Sequence of chain 2.D:
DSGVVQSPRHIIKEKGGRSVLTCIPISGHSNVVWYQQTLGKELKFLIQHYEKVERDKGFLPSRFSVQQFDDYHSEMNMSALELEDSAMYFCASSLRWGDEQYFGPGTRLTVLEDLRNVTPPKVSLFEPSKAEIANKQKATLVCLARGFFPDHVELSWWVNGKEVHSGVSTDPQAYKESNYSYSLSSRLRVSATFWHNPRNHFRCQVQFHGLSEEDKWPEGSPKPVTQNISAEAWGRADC

This protein binds this small molecule.
Small molecule (SMILES): CC(=O)N[C@@H]1[C@@H](O)[C@H](O)[C@@H](CO)O[C@H]1O

Binding-site contacts:
Ligand atom N2 contacts residue GLN205 of chain 2.D at 3.9 Å.
Ligand atom C1 contacts residue ASN228 of chain 2.D at 1.4 Å.
Ligand atom C2 contacts residue GLN205 of chain 2.D at 3.3 Å.
Ligand atom O5 contacts residue GLN207 of chain 2.D at 4.2 Å.
Ligand atom C3 contacts residue ASN228 of chain 2.D at 3.8 Å.
Ligand atom C1 contacts residue GLN205 of chain 2.D at 3.4 Å.
Ligand atom O7 contacts residue GLN205 of chain 2.D at 3.2 Å (h-bond).
Ligand atom C5 contacts residue ASN228 of chain 2.D at 3.6 Å.
Ligand atom O7 contacts residue ARG203 of chain 2.D at 3.4 Å (salt-bridge).
Ligand atom O5 contacts residue ASN228 of chain 2.D at 2.4 Å (h-bond).
Ligand atom O7 contacts residue ASN228 of chain 2.D at 3.9 Å.
Ligand atom C2 contacts residue ASN228 of chain 2.D at 2.4 Å.
Ligand atom N2 contacts residue ASN228 of chain 2.D at 2.9 Å (h-bond).
Ligand atom C8 contacts residue ASN228 of chain 2.D at 3.8 Å.
Ligand atom C7 contacts residue ASN228 of chain 2.D at 3.5 Å.
Ligand atom O5 contacts residue GLN205 of chain 2.D at 3.7 Å.
Ligand atom C4 contacts residue ASN228 of chain 2.D at 4.2 Å.
Ligand atom C7 contacts residue GLN205 of chain 2.D at 3.8 Å.
Ligand atom C7 contacts residue ARG203 of chain 2.D at 4.4 Å.